Binding-site contacts:
Ligand atom OP2 contacts residue NA1 of chain 1.G at 3.8 Å.
Ligand atom OP1 contacts residue GLY64 of chain 1.D at 2.9 Å (h-bond).
Ligand atom C5' contacts residue GLY64 of chain 1.D at 3.2 Å.
Ligand atom OP1 contacts residue LYS68 of chain 1.D at 2.6 Å (salt-bridge).
Ligand atom O3' contacts residue VAL65 of chain 1.D at 3.9 Å.
Ligand atom OP2 contacts residue THR67 of chain 1.D at 3.8 Å.
Ligand atom P contacts residue VAL65 of chain 1.D at 4.0 Å.
Ligand atom C3' contacts residue GLY66 of chain 1.D at 3.8 Å.
Ligand atom O4' contacts residue ALA38 of chain 1.D at 3.4 Å.
Ligand atom C6 contacts residue LYS35 of chain 1.D at 4.0 Å.
Ligand atom OP1 contacts residue LEU62 of chain 1.D at 3.7 Å.
Ligand atom O3' contacts residue GLY64 of chain 1.D at 3.5 Å.
Ligand atom O2 contacts residue ALA38 of chain 1.D at 3.6 Å.
Ligand atom OP1 contacts residue PRO63 of chain 1.D at 3.6 Å.
Ligand atom OP1 contacts residue GLY66 of chain 1.D at 2.9 Å (h-bond).
Ligand atom C4' contacts residue GLY64 of chain 1.D at 3.4 Å.
Ligand atom P contacts residue ILE69 of chain 1.D at 4.0 Å.
Ligand atom P contacts residue GLY64 of chain 1.D at 3.9 Å.
Ligand atom O3' contacts residue ILE69 of chain 1.D at 3.8 Å.
Ligand atom OP1 contacts residue ILE69 of chain 1.D at 3.0 Å (h-bond).
Ligand atom C5' contacts residue GLY66 of chain 1.D at 3.5 Å.
Ligand atom OP1 contacts residue THR67 of chain 1.D at 3.8 Å.
Ligand atom OP2 contacts residue GLY66 of chain 1.D at 3.8 Å.
Ligand atom P contacts residue NA1 of chain 1.G at 3.7 Å.
Ligand atom OP1 contacts residue VAL65 of chain 1.D at 3.6 Å.
Ligand atom P contacts residue LYS35 of chain 1.D at 3.9 Å.
Ligand atom C3' contacts residue LYS68 of chain 1.D at 4.0 Å.
Ligand atom C5' contacts residue TYR39 of chain 1.D at 3.6 Å (hydrophobic).
Ligand atom P contacts residue GLY66 of chain 1.D at 3.7 Å.
Ligand atom OP1 contacts residue NA1 of chain 1.G at 2.6 Å (h-bond).
Ligand atom O5' contacts residue GLY66 of chain 1.D at 3.6 Å.
Ligand atom C7 contacts residue LYS35 of chain 1.D at 3.8 Å.
Ligand atom OP2 contacts residue LYS35 of chain 1.D at 3.9 Å.
Ligand atom C1' contacts residue ALA38 of chain 1.D at 3.7 Å (hydrophobic).
Ligand atom OP3 contacts residue LYS35 of chain 1.D at 2.8 Å (salt-bridge).
Ligand atom OP2 contacts residue LYS68 of chain 1.D at 3.1 Å (salt-bridge).
Ligand atom O5' contacts residue LYS35 of chain 1.D at 3.8 Å.
Ligand atom O3' contacts residue GLY66 of chain 1.D at 3.9 Å.
Ligand atom OP2 contacts residue VAL65 of chain 1.D at 3.8 Å.
Ligand atom P contacts residue LYS68 of chain 1.D at 3.3 Å.

The protein below binds the small molecule below.
Small molecule (SMILES): Cc1cn([C@H]2C[C@H](O[P](=O)(O)OC[C@H]3O[C@@H](n4cc(C)c(=O)[nH]c4=O)C[C@@H]3O[P](=O)(O)OC[C@H]3O[C@@H](n4ccc(N)nc4=O)C[C@@H]3O[P](=O)(O)OC[C@H]3O[C@@H](n4cnc5c(=O)nc(N)[nH]c54)C[C@@H]3O[P](=O)(O)OC[C@H]3O[C@@H](n4cnc5c(=O)nc(N)[nH]c54)C[C@@H]3O)[C@@H](COP(=O)(O)O)O2)c(=O)[nH]c1=O

Sequence of chain 1.D:
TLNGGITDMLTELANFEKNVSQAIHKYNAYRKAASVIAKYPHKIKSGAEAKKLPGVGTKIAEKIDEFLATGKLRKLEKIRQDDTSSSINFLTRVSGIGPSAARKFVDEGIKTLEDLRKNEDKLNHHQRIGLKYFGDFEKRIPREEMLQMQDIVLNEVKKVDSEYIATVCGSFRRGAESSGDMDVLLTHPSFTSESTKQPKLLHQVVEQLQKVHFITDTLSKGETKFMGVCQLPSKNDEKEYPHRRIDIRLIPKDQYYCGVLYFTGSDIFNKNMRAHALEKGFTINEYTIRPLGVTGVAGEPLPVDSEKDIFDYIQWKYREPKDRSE